Binding-site contacts:
Ligand atom C15 contacts residue TYR59 of chain 1.A at 3.8 Å (hydrophobic).
Ligand atom N3 contacts residue LYS60 of chain 1.A at 2.9 Å (salt-bridge).
Ligand atom C7 contacts residue HIS58 of chain 1.A at 3.2 Å.
Ligand atom C17 contacts residue TYR59 of chain 1.A at 3.4 Å (hydrophobic).
Ligand atom OR6 contacts residue GLU35 of chain 1.A at 3.7 Å.
Ligand atom OR1 contacts residue SER36 of chain 1.A at 3.2 Å.
Ligand atom OR5 contacts residue LYS60 of chain 1.A at 3.3 Å (salt-bridge).
Ligand atom OR4 contacts residue SER36 of chain 1.A at 3.4 Å.
Ligand atom OR5 contacts residue SER36 of chain 1.A at 3.1 Å (h-bond).
Ligand atom O6 contacts residue ILE71 of chain 1.A at 3.4 Å.
Ligand atom C18 contacts residue TYR59 of chain 1.A at 3.6 Å (hydrophobic).
Ligand atom C1 contacts residue HIS58 of chain 1.A at 3.7 Å.
Ligand atom C13 contacts residue ARG12 of chain 1.A at 3.1 Å.
Ligand atom CO contacts residue HIS58 of chain 1.A at 3.1 Å.
Ligand atom C25 contacts residue SER72 of chain 1.A at 3.2 Å.
Ligand atom C15 contacts residue HIS58 of chain 1.A at 3.6 Å.
Ligand atom O6 contacts residue TYR59 of chain 1.A at 3.7 Å.
Ligand atom C25 contacts residue ILE71 of chain 1.A at 3.6 Å (hydrophobic).
Ligand atom C30 contacts residue TYR59 of chain 1.A at 3.1 Å (hydrophobic).
Ligand atom C11 contacts residue HIS58 of chain 1.A at 3.7 Å.
Ligand atom C12 contacts residue ARG12 of chain 1.A at 3.2 Å.
Ligand atom OR6 contacts residue ARG12 of chain 1.A at 3.5 Å.
Ligand atom C2 contacts residue HIS58 of chain 1.A at 3.3 Å.
Ligand atom C26 contacts residue ILE71 of chain 1.A at 3.6 Å (hydrophobic).
Ligand atom C24 contacts residue GLY93 of chain 1.A at 3.6 Å.
Ligand atom C23 contacts residue GLY93 of chain 1.A at 3.3 Å.
Ligand atom OR6 contacts residue ARG32 of chain 1.A at 2.8 Å (salt-bridge).
Ligand atom C16 contacts residue TYR59 of chain 1.A at 3.4 Å (hydrophobic).
Ligand atom OR1 contacts residue LYS60 of chain 1.A at 3.2 Å (salt-bridge).
Ligand atom P2 contacts residue SER36 of chain 1.A at 3.6 Å.
Ligand atom N3 contacts residue TYR59 of chain 1.A at 3.7 Å.
Ligand atom OR2 contacts residue SER36 of chain 1.A at 2.9 Å.
Ligand atom C4 contacts residue HIS58 of chain 1.A at 3.2 Å.
Ligand atom O4 contacts residue ARG12 of chain 1.A at 2.5 Å (salt-bridge).
Ligand atom C22 contacts residue GLY93 of chain 1.A at 3.3 Å.
Ligand atom C9 contacts residue HIS58 of chain 1.A at 3.5 Å.
Ligand atom N1 contacts residue HIS58 of chain 1.A at 2.7 Å (h-bond).
Ligand atom OR5 contacts residue GLU35 of chain 1.A at 3.3 Å (salt-bridge).
Ligand atom C27 contacts residue TYR59 of chain 1.A at 3.6 Å (hydrophobic).
Ligand atom C24 contacts residue ASP92 of chain 1.A at 3.7 Å.

The small molecule below binds the protein below.
Small molecule (SMILES): CC(=O)N[C@@H](Cc1ccc(P(=O)(O)O)c(P(=O)(O)O)c1)C(=O)N[C@H]1CCCCc2cc(OCC3CCCCC3)c(C(N)=O)cc21

Sequence of chain 1.A:
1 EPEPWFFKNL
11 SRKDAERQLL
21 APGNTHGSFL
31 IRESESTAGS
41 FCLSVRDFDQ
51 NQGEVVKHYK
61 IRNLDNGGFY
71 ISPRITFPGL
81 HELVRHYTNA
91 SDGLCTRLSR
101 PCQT